Binding-site contacts:
Ligand atom C5 contacts residue ASN801 of chain 1.C at 3.6 Å.
Ligand atom C6 contacts residue GLN804 of chain 1.C at 3.7 Å.
Ligand atom C2 contacts residue ASN801 of chain 1.C at 2.4 Å.
Ligand atom C1 contacts residue ASN801 of chain 1.C at 1.4 Å.
Ligand atom N2 contacts residue ASN801 of chain 1.C at 2.9 Å (h-bond).
Ligand atom O5 contacts residue SER803 of chain 1.C at 3.3 Å (h-bond).
Ligand atom C6 contacts residue SER803 of chain 1.C at 4.0 Å.
Ligand atom C3 contacts residue ASN801 of chain 1.C at 3.8 Å.
Ligand atom C5 contacts residue GLN804 of chain 1.C at 4.0 Å.
Ligand atom C5 contacts residue SER803 of chain 1.C at 3.3 Å.
Ligand atom O5 contacts residue ASN801 of chain 1.C at 2.3 Å (h-bond).
Ligand atom O7 contacts residue ASN801 of chain 1.C at 3.9 Å.
Ligand atom C7 contacts residue ASN801 of chain 1.C at 3.6 Å.
Ligand atom C4 contacts residue ASN801 of chain 1.C at 4.2 Å.
Ligand atom C1 contacts residue SER803 of chain 1.C at 3.3 Å.

Sequence of chain 1.C:
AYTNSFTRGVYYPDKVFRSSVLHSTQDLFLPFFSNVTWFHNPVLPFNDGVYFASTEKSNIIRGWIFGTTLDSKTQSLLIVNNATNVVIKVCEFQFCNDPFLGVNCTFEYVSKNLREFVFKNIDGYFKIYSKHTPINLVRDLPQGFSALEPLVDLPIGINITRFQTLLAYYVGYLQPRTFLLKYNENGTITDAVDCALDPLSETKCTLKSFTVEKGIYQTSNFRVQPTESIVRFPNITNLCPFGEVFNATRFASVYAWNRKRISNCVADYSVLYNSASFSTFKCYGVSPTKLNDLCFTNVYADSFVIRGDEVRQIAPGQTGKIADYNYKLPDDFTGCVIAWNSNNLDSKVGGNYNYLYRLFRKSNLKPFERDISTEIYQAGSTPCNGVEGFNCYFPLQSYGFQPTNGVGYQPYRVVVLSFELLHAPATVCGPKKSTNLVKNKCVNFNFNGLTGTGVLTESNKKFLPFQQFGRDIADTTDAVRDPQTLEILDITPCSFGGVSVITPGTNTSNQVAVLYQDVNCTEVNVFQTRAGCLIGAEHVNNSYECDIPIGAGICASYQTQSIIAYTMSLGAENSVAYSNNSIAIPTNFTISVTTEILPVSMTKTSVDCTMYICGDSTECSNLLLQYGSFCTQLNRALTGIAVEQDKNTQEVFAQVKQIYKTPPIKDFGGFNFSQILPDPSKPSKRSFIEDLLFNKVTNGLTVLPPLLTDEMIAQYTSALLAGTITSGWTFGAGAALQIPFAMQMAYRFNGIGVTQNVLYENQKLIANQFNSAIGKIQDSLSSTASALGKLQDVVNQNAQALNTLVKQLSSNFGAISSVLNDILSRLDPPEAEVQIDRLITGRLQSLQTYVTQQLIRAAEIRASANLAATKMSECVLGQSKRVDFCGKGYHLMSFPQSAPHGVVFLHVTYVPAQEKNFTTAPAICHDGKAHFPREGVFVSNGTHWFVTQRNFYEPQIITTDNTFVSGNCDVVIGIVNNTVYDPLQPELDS

A protein and the small-molecule ligand that binds it are described below.
Small molecule (SMILES): CC(=O)N[C@H]1[C@H](O[C@H]2[C@H](O)[C@@H](NC(C)=O)CO[C@@H]2CO)O[C@H](CO)[C@@H](O)[C@@H]1O